A small-molecule ligand and the protein it binds are described below.
Small molecule (SMILES): CC(=O)N[C@@H]1[C@@H](O)[C@H](O)[C@@H](CO)O[C@H]1O

Sequence of chain 25.D:
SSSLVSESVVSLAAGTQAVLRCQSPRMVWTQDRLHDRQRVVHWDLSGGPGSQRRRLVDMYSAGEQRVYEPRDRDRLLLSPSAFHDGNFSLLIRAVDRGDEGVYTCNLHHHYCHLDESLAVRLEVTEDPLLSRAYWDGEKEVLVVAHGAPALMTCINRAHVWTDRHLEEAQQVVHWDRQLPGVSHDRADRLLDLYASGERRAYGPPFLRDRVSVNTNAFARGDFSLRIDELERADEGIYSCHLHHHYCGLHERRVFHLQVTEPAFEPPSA

Binding-site contacts:
Ligand atom C7 contacts residue ILE155 of chain 25.D at 4.3 Å (hydrophobic).
Ligand atom N2 contacts residue ASN87 of chain 25.D at 2.9 Å (h-bond).
Ligand atom O6 contacts residue LEU91 of chain 25.D at 4.0 Å.
Ligand atom N2 contacts residue ILE155 of chain 25.D at 4.1 Å.
Ligand atom C8 contacts residue ILE155 of chain 25.D at 3.7 Å (hydrophobic).
Ligand atom C2 contacts residue ASN87 of chain 25.D at 2.4 Å.
Ligand atom C6 contacts residue SER89 of chain 25.D at 3.6 Å.
Ligand atom O5 contacts residue ASN87 of chain 25.D at 2.3 Å (h-bond).
Ligand atom C3 contacts residue LEU151 of chain 25.D at 4.2 Å (hydrophobic).
Ligand atom C5 contacts residue ASN87 of chain 25.D at 3.7 Å.
Ligand atom O7 contacts residue ASN87 of chain 25.D at 4.1 Å.
Ligand atom C4 contacts residue ASN87 of chain 25.D at 4.2 Å.
Ligand atom C3 contacts residue ASN87 of chain 25.D at 3.8 Å.
Ligand atom C4 contacts residue LEU151 of chain 25.D at 4.0 Å (hydrophobic).
Ligand atom O4 contacts residue LEU151 of chain 25.D at 3.3 Å.
Ligand atom C6 contacts residue LEU151 of chain 25.D at 3.7 Å (hydrophobic).
Ligand atom C7 contacts residue ASN87 of chain 25.D at 3.8 Å.
Ligand atom O6 contacts residue LEU151 of chain 25.D at 3.4 Å.
Ligand atom C6 contacts residue LEU91 of chain 25.D at 4.2 Å (hydrophobic).
Ligand atom C1 contacts residue ASN87 of chain 25.D at 1.4 Å.
Ligand atom C1 contacts residue SER89 of chain 25.D at 3.3 Å.
Ligand atom O5 contacts residue SER89 of chain 25.D at 2.8 Å (h-bond).
Ligand atom O6 contacts residue SER89 of chain 25.D at 2.8 Å (h-bond).
Ligand atom C5 contacts residue LEU151 of chain 25.D at 3.8 Å (hydrophobic).
Ligand atom C5 contacts residue SER89 of chain 25.D at 3.3 Å.